Sequence of chain 1.A:
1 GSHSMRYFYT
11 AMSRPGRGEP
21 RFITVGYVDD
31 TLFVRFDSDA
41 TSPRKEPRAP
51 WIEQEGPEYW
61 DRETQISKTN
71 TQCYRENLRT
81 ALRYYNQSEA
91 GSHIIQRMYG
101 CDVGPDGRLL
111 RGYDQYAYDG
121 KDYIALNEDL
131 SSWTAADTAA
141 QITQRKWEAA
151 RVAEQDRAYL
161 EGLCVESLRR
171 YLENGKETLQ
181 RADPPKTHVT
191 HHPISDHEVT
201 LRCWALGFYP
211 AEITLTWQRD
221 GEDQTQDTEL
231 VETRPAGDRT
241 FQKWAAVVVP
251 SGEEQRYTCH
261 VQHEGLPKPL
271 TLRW

This small molecule binds to this protein.
Small molecule (SMILES): C[C@H](NC(=O)[C@H](CCCN=C(N)N)NC(=O)CNC(=O)[C@H](Cc1ccccc1)NC(=O)[C@H](CCC(=O)O)NC(=O)[C@@H](N)CCC(=O)O)C(=O)N[C@@H](Cc1ccccc1)C(=O)N[C@@H](CO)C(=O)N[C@@H](Cc1ccccc1)C(=O)O

Binding-site contacts:
Ligand atom C contacts residue TYR7 of chain 1.A at 3.3 Å (hydrophobic).
Ligand atom CZ contacts residue GLN155 of chain 1.A at 3.4 Å.
Ligand atom CD2 contacts residue VAL152 of chain 1.A at 3.5 Å (hydrophobic).
Ligand atom O contacts residue TRP147 of chain 1.A at 3.5 Å.
Ligand atom OXT contacts residue TYR84 of chain 1.A at 3.5 Å (h-bond).
Ligand atom C contacts residue TYR84 of chain 1.A at 3.5 Å (hydrophobic).
Ligand atom CD1 contacts residue VAL152 of chain 1.A at 3.6 Å (hydrophobic).
Ligand atom N contacts residue TYR7 of chain 1.A at 2.9 Å (h-bond).
Ligand atom CG contacts residue VAL152 of chain 1.A at 3.6 Å (hydrophobic).
Ligand atom O contacts residue LYS146 of chain 1.A at 3.5 Å.
Ligand atom CG contacts residue TYR99 of chain 1.A at 3.4 Å (hydrophobic).
Ligand atom CE2 contacts residue ASP156 of chain 1.A at 3.3 Å.
Ligand atom CA contacts residue TYR99 of chain 1.A at 3.2 Å (hydrophobic).
Ligand atom O contacts residue TRP147 of chain 1.A at 2.9 Å (h-bond).
Ligand atom OXT contacts residue LYS146 of chain 1.A at 2.8 Å (salt-bridge).
Ligand atom CA contacts residue TYR171 of chain 1.A at 3.4 Å (hydrophobic).
Ligand atom CG contacts residue TYR59 of chain 1.A at 3.3 Å (hydrophobic).
Ligand atom CB contacts residue TYR99 of chain 1.A at 3.2 Å (hydrophobic).
Ligand atom OE2 contacts residue ARG170 of chain 1.A at 2.8 Å (salt-bridge).
Ligand atom N contacts residue TYR99 of chain 1.A at 3.0 Å (h-bond).
Ligand atom O contacts residue TYR159 of chain 1.A at 2.6 Å (h-bond).
Ligand atom N contacts residue TYR159 of chain 1.A at 3.5 Å.
Ligand atom N contacts residue ASN77 of chain 1.A at 3.0 Å (h-bond).
Ligand atom OE1 contacts residue ARG62 of chain 1.A at 3.2 Å (salt-bridge).
Ligand atom CG contacts residue TYR171 of chain 1.A at 3.3 Å (hydrophobic).
Ligand atom OE2 contacts residue LYS45 of chain 1.A at 2.7 Å (salt-bridge).
Ligand atom NH1 contacts residue GLN155 of chain 1.A at 2.7 Å (h-bond).
Ligand atom N contacts residue SER167 of chain 1.A at 3.2 Å (h-bond).
Ligand atom CA contacts residue GLU63 of chain 1.A at 3.5 Å.
Ligand atom OE1 contacts residue TYR99 of chain 1.A at 2.6 Å (h-bond).
Ligand atom N contacts residue TYR171 of chain 1.A at 2.6 Å (h-bond).
Ligand atom OE1 contacts residue TYR9 of chain 1.A at 2.5 Å (h-bond).
Ligand atom CG contacts residue GLU63 of chain 1.A at 3.5 Å.
Ligand atom CG contacts residue TYR7 of chain 1.A at 3.6 Å (hydrophobic).
Ligand atom N contacts residue GLU63 of chain 1.A at 2.9 Å (salt-bridge).
Ligand atom CD contacts residue TYR99 of chain 1.A at 3.4 Å (hydrophobic).
Ligand atom CA contacts residue TYR7 of chain 1.A at 3.3 Å (hydrophobic).
Ligand atom CD contacts residue GLN155 of chain 1.A at 3.5 Å.
Ligand atom O contacts residue THR143 of chain 1.A at 2.7 Å (h-bond).
Ligand atom O contacts residue TYR84 of chain 1.A at 2.7 Å (h-bond).